Sequence of chain 1.M:
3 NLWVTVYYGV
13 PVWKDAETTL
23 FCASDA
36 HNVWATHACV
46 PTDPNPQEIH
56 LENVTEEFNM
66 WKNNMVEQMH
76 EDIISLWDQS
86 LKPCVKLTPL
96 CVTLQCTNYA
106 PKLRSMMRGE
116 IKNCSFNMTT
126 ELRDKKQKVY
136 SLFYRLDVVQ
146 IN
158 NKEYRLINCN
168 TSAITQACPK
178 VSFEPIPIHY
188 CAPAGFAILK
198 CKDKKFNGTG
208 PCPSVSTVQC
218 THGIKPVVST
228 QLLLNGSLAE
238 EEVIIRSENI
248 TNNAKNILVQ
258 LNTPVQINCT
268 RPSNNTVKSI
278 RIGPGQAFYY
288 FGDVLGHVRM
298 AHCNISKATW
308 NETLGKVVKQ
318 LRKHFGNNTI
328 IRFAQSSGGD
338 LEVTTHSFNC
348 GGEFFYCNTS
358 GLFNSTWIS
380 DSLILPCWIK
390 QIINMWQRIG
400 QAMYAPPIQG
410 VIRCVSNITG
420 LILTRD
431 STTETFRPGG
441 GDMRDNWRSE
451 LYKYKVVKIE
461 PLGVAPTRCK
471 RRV

Binding-site contacts:
Ligand atom C1 contacts residue ASN361 of chain 1.M at 1.4 Å.
Ligand atom C7 contacts residue ASN361 of chain 1.M at 3.3 Å.
Ligand atom C2 contacts residue ASN361 of chain 1.M at 2.4 Å.
Ligand atom C3 contacts residue ASN361 of chain 1.M at 3.7 Å.
Ligand atom O3 contacts residue NAG2 of chain 1.KA at 3.4 Å.
Ligand atom C7 contacts residue SER357 of chain 1.M at 4.4 Å.
Ligand atom C3 contacts residue NAG2 of chain 1.KA at 4.3 Å.
Ligand atom C7 contacts residue NAG2 of chain 1.KA at 3.6 Å.
Ligand atom C8 contacts residue GLN332 of chain 1.M at 3.8 Å.
Ligand atom C8 contacts residue NAG2 of chain 1.KA at 3.6 Å.
Ligand atom C8 contacts residue ASN361 of chain 1.M at 3.8 Å.
Ligand atom N2 contacts residue NAG2 of chain 1.KA at 3.6 Å.
Ligand atom C8 contacts residue SER357 of chain 1.M at 3.9 Å.
Ligand atom O7 contacts residue SER357 of chain 1.M at 4.2 Å.
Ligand atom O7 contacts residue ASN361 of chain 1.M at 3.5 Å (h-bond).
Ligand atom O7 contacts residue NAG2 of chain 1.KA at 4.3 Å.
Ligand atom O5 contacts residue ASN361 of chain 1.M at 2.4 Å (h-bond).
Ligand atom C4 contacts residue ASN361 of chain 1.M at 4.2 Å.
Ligand atom C5 contacts residue ASN361 of chain 1.M at 3.7 Å.
Ligand atom N2 contacts residue ASN361 of chain 1.M at 2.8 Å (h-bond).

A protein and the small-molecule ligand that binds it are described below.
Small molecule (SMILES): CC(=O)N[C@@H]1[C@@H](O)[C@H](O)[C@@H](CO)O[C@H]1O